Binding-site contacts:
Ligand atom C4 contacts residue ASN154 of chain 1.A at 4.3 Å.
Ligand atom C3 contacts residue ASN154 of chain 1.A at 3.9 Å.
Ligand atom O7 contacts residue ASN154 of chain 1.A at 3.5 Å (h-bond).
Ligand atom O6 contacts residue LYS3 of chain 1.A at 3.1 Å (salt-bridge).
Ligand atom N2 contacts residue ASN154 of chain 1.A at 2.9 Å (h-bond).
Ligand atom C7 contacts residue ASN154 of chain 1.A at 3.3 Å.
Ligand atom O5 contacts residue LYS3 of chain 1.A at 4.0 Å.
Ligand atom C1 contacts residue ASN154 of chain 1.A at 1.5 Å.
Ligand atom C8 contacts residue ASN154 of chain 1.A at 4.4 Å.
Ligand atom O5 contacts residue ASN154 of chain 1.A at 2.4 Å (h-bond).
Ligand atom C2 contacts residue ASN154 of chain 1.A at 2.5 Å.
Ligand atom C5 contacts residue ASN154 of chain 1.A at 3.7 Å.
Ligand atom C6 contacts residue LYS3 of chain 1.A at 3.9 Å.
Ligand atom C5 contacts residue LYS3 of chain 1.A at 4.1 Å.

This small molecule binds to this protein.
Small molecule (SMILES): CC(=O)N[C@@H]1[C@@H](O)[C@H](O)[C@@H](CO)O[C@H]1O

Sequence of chain 1.A:
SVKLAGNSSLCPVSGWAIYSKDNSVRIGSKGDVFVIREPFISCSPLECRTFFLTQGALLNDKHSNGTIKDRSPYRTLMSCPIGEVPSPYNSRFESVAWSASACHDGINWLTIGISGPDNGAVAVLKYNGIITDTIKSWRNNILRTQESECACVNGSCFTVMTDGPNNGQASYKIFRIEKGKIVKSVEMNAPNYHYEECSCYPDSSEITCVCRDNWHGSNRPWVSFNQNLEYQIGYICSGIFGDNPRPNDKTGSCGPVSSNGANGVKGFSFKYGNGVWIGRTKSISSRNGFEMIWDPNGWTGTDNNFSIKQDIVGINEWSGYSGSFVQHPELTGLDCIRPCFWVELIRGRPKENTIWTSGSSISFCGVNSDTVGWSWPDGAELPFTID